The small molecule below binds the protein below.
Small molecule (SMILES): CCCCCCCCCCCC[N+](C)(C)CCCS(=O)(=O)O

Sequence of chain 52.A:
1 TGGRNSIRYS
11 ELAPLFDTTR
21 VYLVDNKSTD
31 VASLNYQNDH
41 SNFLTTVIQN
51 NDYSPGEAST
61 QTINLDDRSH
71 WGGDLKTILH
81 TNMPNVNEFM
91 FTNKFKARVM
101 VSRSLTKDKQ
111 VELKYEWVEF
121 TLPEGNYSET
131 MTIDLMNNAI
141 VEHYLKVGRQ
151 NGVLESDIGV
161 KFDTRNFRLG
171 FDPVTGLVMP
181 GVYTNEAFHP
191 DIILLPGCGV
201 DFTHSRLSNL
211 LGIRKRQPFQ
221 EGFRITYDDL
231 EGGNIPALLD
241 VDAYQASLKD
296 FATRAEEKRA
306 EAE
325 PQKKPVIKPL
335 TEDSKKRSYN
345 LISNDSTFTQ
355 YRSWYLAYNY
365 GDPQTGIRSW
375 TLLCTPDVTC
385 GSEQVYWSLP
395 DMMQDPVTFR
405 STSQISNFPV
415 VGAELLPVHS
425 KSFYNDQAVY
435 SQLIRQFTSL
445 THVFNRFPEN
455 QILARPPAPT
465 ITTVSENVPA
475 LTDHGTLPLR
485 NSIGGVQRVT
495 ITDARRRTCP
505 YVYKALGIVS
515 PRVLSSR

Binding-site contacts:
Ligand atom S1 contacts residue GLY222 of chain 52.A at 3.8 Å.
Ligand atom O1S contacts residue GLY222 of chain 52.A at 3.0 Å (h-bond).
Ligand atom O1S contacts residue LYS215 of chain 52.A at 3.9 Å.
Ligand atom O2S contacts residue GLY222 of chain 52.A at 3.4 Å (h-bond).
Ligand atom O2S contacts residue LYS215 of chain 52.A at 3.1 Å (salt-bridge).
Ligand atom C2 contacts residue TRP374 of chain 52.A at 4.0 Å (hydrophobic).
Ligand atom O1S contacts residue TRP374 of chain 52.A at 4.0 Å.
Ligand atom N1 contacts residue TRP374 of chain 52.A at 3.5 Å.
Ligand atom S1 contacts residue LYS215 of chain 52.A at 4.1 Å.
Ligand atom O3S contacts residue ARG224 of chain 52.A at 3.8 Å.
Ligand atom C3 contacts residue TRP374 of chain 52.A at 4.0 Å (hydrophobic).
Ligand atom S1 contacts residue TRP374 of chain 52.A at 4.4 Å.
Ligand atom O1S contacts residue ARG224 of chain 52.A at 2.9 Å (salt-bridge).
Ligand atom O1S contacts residue PHE223 of chain 52.A at 3.2 Å.
Ligand atom C2 contacts residue ARG224 of chain 52.A at 4.0 Å.
Ligand atom S1 contacts residue ARG224 of chain 52.A at 4.0 Å.
Ligand atom C3 contacts residue ASP229 of chain 52.A at 4.4 Å.
Ligand atom C1 contacts residue ARG224 of chain 52.A at 4.1 Å.
Ligand atom C1 contacts residue TRP374 of chain 52.A at 3.3 Å (hydrophobic).